This small molecule binds to this protein.
Small molecule (SMILES): CC(=O)N[C@@H]1[C@@H](O)[C@H](O)[C@@H](CO)O[C@H]1O

Binding-site contacts:
Ligand atom C4 contacts residue ASN728 of chain 1.G at 4.3 Å.
Ligand atom O5 contacts residue ASN728 of chain 1.G at 2.4 Å (h-bond).
Ligand atom C3 contacts residue ASN728 of chain 1.G at 3.9 Å.
Ligand atom C1 contacts residue ASN728 of chain 1.G at 1.5 Å.
Ligand atom C8 contacts residue GLY1150 of chain 1.G at 3.4 Å.
Ligand atom C8 contacts residue ILE1149 of chain 1.G at 4.1 Å (hydrophobic).
Ligand atom C2 contacts residue ASN728 of chain 1.G at 2.5 Å.
Ligand atom C7 contacts residue ASN728 of chain 1.G at 3.1 Å.
Ligand atom N2 contacts residue ASN728 of chain 1.G at 2.9 Å (h-bond).
Ligand atom C8 contacts residue ASN728 of chain 1.G at 4.3 Å.
Ligand atom C5 contacts residue ASN728 of chain 1.G at 3.8 Å.
Ligand atom O7 contacts residue ASN728 of chain 1.G at 3.0 Å (h-bond).

Sequence of chain 1.G:
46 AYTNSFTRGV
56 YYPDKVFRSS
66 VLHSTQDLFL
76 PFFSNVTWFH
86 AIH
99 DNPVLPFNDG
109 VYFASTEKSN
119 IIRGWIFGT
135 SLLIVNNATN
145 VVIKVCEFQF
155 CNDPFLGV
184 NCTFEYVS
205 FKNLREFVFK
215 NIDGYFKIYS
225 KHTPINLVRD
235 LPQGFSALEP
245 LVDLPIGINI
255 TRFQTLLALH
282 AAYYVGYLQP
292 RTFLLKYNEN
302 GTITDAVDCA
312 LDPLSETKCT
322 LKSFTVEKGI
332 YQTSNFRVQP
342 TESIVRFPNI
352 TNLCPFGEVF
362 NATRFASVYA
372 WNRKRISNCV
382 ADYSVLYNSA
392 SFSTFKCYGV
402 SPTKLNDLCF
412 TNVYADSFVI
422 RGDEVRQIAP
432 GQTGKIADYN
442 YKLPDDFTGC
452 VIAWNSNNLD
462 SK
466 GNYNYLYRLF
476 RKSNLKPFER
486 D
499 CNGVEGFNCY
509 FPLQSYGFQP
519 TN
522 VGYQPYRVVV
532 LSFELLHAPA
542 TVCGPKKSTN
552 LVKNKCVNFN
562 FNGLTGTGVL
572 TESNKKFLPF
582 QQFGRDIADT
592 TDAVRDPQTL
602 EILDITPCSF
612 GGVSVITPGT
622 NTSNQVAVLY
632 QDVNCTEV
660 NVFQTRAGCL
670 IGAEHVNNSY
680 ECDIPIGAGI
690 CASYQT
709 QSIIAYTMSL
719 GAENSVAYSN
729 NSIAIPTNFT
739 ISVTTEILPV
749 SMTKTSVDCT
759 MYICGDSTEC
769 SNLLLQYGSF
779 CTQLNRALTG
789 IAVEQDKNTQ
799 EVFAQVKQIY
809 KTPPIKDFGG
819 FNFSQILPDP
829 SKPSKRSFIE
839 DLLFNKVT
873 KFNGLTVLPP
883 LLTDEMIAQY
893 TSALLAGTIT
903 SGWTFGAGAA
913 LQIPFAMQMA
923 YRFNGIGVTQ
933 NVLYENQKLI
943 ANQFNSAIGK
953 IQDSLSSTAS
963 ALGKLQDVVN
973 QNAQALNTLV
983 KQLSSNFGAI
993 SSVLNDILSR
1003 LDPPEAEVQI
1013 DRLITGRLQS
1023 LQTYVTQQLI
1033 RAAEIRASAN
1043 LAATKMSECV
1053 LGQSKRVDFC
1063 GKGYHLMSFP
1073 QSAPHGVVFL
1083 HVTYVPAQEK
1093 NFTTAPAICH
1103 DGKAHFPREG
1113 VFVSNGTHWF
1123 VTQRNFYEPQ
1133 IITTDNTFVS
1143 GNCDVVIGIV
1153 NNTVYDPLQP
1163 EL